The small molecule below binds the protein below.
Small molecule (SMILES): N[C@H](CO)C(=O)O

Sequence of chain 1.A:
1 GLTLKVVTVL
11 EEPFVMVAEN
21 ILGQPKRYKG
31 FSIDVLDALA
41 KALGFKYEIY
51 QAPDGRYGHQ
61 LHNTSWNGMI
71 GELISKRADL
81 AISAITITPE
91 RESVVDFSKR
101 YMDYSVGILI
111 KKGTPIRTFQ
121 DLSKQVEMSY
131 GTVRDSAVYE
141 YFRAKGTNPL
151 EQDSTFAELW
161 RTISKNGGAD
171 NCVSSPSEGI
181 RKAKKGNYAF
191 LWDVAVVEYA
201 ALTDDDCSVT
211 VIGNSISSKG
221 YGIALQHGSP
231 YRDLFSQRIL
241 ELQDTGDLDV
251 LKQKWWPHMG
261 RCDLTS

Binding-site contacts:
Ligand atom N contacts residue ASP193 of chain 1.A at 2.8 Å (salt-bridge).
Ligand atom CA contacts residue ASP193 of chain 1.A at 3.8 Å.
Ligand atom OXT contacts residue THR86 of chain 1.A at 2.9 Å (h-bond).
Ligand atom O contacts residue ALA137 of chain 1.A at 3.6 Å.
Ligand atom CB contacts residue THR86 of chain 1.A at 4.3 Å.
Ligand atom N contacts residue TYR221 of chain 1.A at 3.9 Å.
Ligand atom CB contacts residue TRP192 of chain 1.A at 3.7 Å (hydrophobic).
Ligand atom OG contacts residue ALA137 of chain 1.A at 4.1 Å.
Ligand atom C contacts residue ALA137 of chain 1.A at 4.3 Å (hydrophobic).
Ligand atom OG contacts residue ASP193 of chain 1.A at 3.1 Å (salt-bridge).
Ligand atom N contacts residue THR86 of chain 1.A at 3.0 Å (h-bond).
Ligand atom OXT contacts residue ALA84 of chain 1.A at 3.5 Å (h-bond).
Ligand atom N contacts residue ALA84 of chain 1.A at 2.6 Å (h-bond).
Ligand atom OG contacts residue THR86 of chain 1.A at 3.6 Å (h-bond).
Ligand atom OXT contacts residue ARG91 of chain 1.A at 2.8 Å (salt-bridge).
Ligand atom CA contacts residue THR86 of chain 1.A at 3.8 Å.
Ligand atom CA contacts residue TYR57 of chain 1.A at 3.9 Å (hydrophobic).
Ligand atom CB contacts residue ALA137 of chain 1.A at 4.5 Å (hydrophobic).
Ligand atom N contacts residue TYR57 of chain 1.A at 4.4 Å.
Ligand atom C contacts residue ARG91 of chain 1.A at 3.6 Å.
Ligand atom CB contacts residue VAL138 of chain 1.A at 4.0 Å (hydrophobic).
Ligand atom CB contacts residue ASP193 of chain 1.A at 3.0 Å.
Ligand atom O contacts residue ARG91 of chain 1.A at 2.9 Å (salt-bridge).
Ligand atom N contacts residue TYR104 of chain 1.A at 4.2 Å.
Ligand atom OXT contacts residue ILE85 of chain 1.A at 3.8 Å.
Ligand atom C contacts residue ALA84 of chain 1.A at 3.9 Å (hydrophobic).
Ligand atom O contacts residue TYR57 of chain 1.A at 3.7 Å.
Ligand atom C contacts residue THR86 of chain 1.A at 3.6 Å.
Ligand atom OXT contacts residue TYR57 of chain 1.A at 4.1 Å.
Ligand atom OG contacts residue TYR104 of chain 1.A at 3.3 Å (h-bond).
Ligand atom OG contacts residue VAL138 of chain 1.A at 3.5 Å.
Ligand atom CA contacts residue ALA84 of chain 1.A at 3.6 Å (hydrophobic).
Ligand atom C contacts residue TYR57 of chain 1.A at 4.0 Å (hydrophobic).